Sequence of chain 1.A:
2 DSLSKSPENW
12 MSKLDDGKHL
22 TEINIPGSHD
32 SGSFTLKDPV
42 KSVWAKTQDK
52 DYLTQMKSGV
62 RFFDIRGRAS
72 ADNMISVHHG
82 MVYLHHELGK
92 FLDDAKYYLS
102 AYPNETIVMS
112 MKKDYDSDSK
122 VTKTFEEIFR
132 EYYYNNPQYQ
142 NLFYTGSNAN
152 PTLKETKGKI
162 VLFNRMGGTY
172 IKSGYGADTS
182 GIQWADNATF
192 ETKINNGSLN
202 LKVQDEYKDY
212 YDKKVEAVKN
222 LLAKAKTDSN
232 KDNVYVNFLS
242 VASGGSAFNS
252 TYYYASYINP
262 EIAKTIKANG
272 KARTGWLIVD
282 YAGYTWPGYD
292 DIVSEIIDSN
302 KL

Binding-site contacts:
Ligand atom O1 contacts residue LYS38 of chain 1.A at 3.0 Å.
Ligand atom O2 contacts residue LEU37 of chain 1.A at 4.3 Å.
Ligand atom O2 contacts residue LYS47 of chain 1.A at 2.9 Å.
Ligand atom O7 contacts residue SER43 of chain 1.A at 3.7 Å.
Ligand atom O5 contacts residue TYR282 of chain 1.A at 4.0 Å.
Ligand atom O4 contacts residue LYS47 of chain 1.A at 4.1 Å.
Ligand atom O6 contacts residue TYR253 of chain 1.A at 3.8 Å.
Ligand atom O8 contacts residue SER43 of chain 1.A at 4.4 Å.
Ligand atom O1 contacts residue ASP39 of chain 1.A at 4.5 Å.
Ligand atom C17 contacts residue SER251 of chain 1.A at 3.9 Å.
Ligand atom P1 contacts residue LEU37 of chain 1.A at 4.0 Å.
Ligand atom C10 contacts residue TYR253 of chain 1.A at 3.9 Å (hydrophobic).
Ligand atom O5 contacts residue TYR253 of chain 1.A at 4.2 Å.
Ligand atom O1 contacts residue LEU37 of chain 1.A at 2.8 Å (h-bond).
Ligand atom C11 contacts residue TYR253 of chain 1.A at 4.2 Å (hydrophobic).
Ligand atom P1 contacts residue LYS38 of chain 1.A at 4.2 Å.
Ligand atom O1 contacts residue SER43 of chain 1.A at 3.6 Å (h-bond).
Ligand atom C2 contacts residue LYS38 of chain 1.A at 3.7 Å.
Ligand atom C9 contacts residue TYR253 of chain 1.A at 4.0 Å (hydrophobic).
Ligand atom CAM contacts residue TYR282 of chain 1.A at 4.0 Å (hydrophobic).
Ligand atom O3 contacts residue LYS38 of chain 1.A at 4.2 Å.
Ligand atom C19 contacts residue SER251 of chain 1.A at 2.9 Å.
Ligand atom O6 contacts residue TYR285 of chain 1.A at 3.5 Å.
Ligand atom C5 contacts residue LYS38 of chain 1.A at 3.7 Å.
Ligand atom C3 contacts residue LYS38 of chain 1.A at 3.7 Å.
Ligand atom C20 contacts residue SER251 of chain 1.A at 4.1 Å.
Ligand atom C18 contacts residue SER251 of chain 1.A at 3.6 Å.
Ligand atom O1 contacts residue LYS47 of chain 1.A at 3.6 Å.
Ligand atom C20 contacts residue VAL44 of chain 1.A at 4.3 Å (hydrophobic).
Ligand atom N1 contacts residue LYS38 of chain 1.A at 4.0 Å.
Ligand atom O4 contacts residue SER43 of chain 1.A at 4.0 Å.
Ligand atom C8 contacts residue TYR253 of chain 1.A at 3.8 Å (hydrophobic).
Ligand atom CAM contacts residue SER43 of chain 1.A at 4.3 Å.
Ligand atom C12 contacts residue TYR253 of chain 1.A at 4.5 Å (hydrophobic).
Ligand atom CAM contacts residue LYS47 of chain 1.A at 4.3 Å.
Ligand atom P1 contacts residue LYS47 of chain 1.A at 3.6 Å.
Ligand atom C11 contacts residue TYR285 of chain 1.A at 3.7 Å (hydrophobic).
Ligand atom O7 contacts residue SER251 of chain 1.A at 3.2 Å.
Ligand atom C8 contacts residue TYR282 of chain 1.A at 3.5 Å (hydrophobic).
Ligand atom O7 contacts residue VAL44 of chain 1.A at 3.5 Å.

This protein binds this small molecule.
Small molecule (SMILES): CCCCCCC(=O)OC[C@H](CO[P](=O)(O)OCC[N+](C)(C)C)OC(=O)CCCCCC